Sequence of chain 56.F:
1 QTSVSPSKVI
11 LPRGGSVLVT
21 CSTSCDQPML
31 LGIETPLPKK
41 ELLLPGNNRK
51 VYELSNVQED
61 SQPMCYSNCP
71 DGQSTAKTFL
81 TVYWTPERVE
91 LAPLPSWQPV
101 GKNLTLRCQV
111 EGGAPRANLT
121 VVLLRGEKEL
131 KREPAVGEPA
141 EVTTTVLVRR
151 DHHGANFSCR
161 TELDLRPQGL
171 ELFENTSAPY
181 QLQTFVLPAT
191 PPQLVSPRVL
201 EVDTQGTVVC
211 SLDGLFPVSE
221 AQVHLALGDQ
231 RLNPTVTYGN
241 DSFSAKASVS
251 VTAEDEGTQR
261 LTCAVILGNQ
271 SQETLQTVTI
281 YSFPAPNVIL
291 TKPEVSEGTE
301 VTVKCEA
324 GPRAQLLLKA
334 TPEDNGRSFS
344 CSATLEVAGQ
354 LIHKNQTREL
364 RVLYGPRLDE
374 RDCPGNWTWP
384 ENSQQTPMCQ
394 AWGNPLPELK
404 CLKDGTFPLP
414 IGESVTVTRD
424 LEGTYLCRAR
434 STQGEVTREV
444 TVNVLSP

The protein below binds the small molecule below.
Small molecule (SMILES): CC(=O)N[C@@H]1[C@@H](O)[C@H](O)[C@@H](CO)O[C@H]1O

Binding-site contacts:
Ligand atom C3 contacts residue ASN240 of chain 56.F at 3.7 Å.
Ligand atom C2 contacts residue ASN240 of chain 56.F at 2.5 Å.
Ligand atom O7 contacts residue ASN240 of chain 56.F at 3.0 Å (h-bond).
Ligand atom N2 contacts residue ASN240 of chain 56.F at 2.8 Å (h-bond).
Ligand atom C5 contacts residue ASN240 of chain 56.F at 3.7 Å.
Ligand atom C4 contacts residue ASN240 of chain 56.F at 4.3 Å.
Ligand atom O7 contacts residue GLY239 of chain 56.F at 3.6 Å.
Ligand atom C8 contacts residue ASN240 of chain 56.F at 3.9 Å.
Ligand atom O5 contacts residue ASN240 of chain 56.F at 2.4 Å (h-bond).
Ligand atom C7 contacts residue ASN240 of chain 56.F at 3.2 Å.
Ligand atom C1 contacts residue ASN240 of chain 56.F at 1.5 Å.